Binding-site contacts:
Ligand atom N2 contacts residue ASN801 of chain 1.A at 2.5 Å (h-bond).
Ligand atom C1 contacts residue SER803 of chain 1.A at 4.4 Å.
Ligand atom O7 contacts residue ASN801 of chain 1.A at 3.9 Å.
Ligand atom N2 contacts residue SER803 of chain 1.A at 4.4 Å.
Ligand atom C1 contacts residue ASN801 of chain 1.A at 3.3 Å.
Ligand atom C7 contacts residue ASN801 of chain 1.A at 3.1 Å.
Ligand atom C2 contacts residue ASN801 of chain 1.A at 3.1 Å.
Ligand atom O5 contacts residue GLN804 of chain 1.A at 4.2 Å.
Ligand atom O5 contacts residue ASN801 of chain 1.A at 4.5 Å.
Ligand atom C8 contacts residue ASN801 of chain 1.A at 3.1 Å.
Ligand atom C1 contacts residue GLN804 of chain 1.A at 4.2 Å.

Sequence of chain 1.A:
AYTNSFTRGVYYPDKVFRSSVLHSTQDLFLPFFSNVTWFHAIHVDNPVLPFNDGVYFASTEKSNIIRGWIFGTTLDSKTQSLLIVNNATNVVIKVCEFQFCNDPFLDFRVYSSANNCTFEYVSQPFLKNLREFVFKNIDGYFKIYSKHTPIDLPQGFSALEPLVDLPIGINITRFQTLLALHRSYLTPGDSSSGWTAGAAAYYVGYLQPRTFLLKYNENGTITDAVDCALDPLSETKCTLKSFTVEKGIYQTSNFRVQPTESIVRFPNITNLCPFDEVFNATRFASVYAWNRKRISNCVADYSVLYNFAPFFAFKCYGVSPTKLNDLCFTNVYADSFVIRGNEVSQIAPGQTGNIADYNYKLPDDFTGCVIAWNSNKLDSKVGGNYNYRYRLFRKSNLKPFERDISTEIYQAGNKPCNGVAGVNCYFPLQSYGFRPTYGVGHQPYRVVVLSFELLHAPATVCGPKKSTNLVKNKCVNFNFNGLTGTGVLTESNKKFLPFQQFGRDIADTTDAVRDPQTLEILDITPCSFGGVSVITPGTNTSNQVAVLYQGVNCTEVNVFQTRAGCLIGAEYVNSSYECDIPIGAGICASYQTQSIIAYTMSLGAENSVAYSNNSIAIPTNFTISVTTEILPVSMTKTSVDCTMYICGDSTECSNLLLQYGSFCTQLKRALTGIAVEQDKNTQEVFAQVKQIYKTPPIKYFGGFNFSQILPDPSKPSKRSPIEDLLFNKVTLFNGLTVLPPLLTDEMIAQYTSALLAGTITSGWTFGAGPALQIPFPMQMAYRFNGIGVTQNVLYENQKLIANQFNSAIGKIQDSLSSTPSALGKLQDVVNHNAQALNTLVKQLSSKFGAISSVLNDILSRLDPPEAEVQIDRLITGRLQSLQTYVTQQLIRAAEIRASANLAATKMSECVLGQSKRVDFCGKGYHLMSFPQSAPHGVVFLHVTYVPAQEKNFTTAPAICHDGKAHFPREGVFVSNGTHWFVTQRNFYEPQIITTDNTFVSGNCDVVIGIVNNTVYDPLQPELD

This small molecule binds to this protein.
Small molecule (SMILES): CC(=O)N[C@@H]1[C@@H](O)[C@H](O)[C@@H](CO)O[C@H]1O